A small-molecule ligand and the protein it binds are described below.
Small molecule (SMILES): O=c1c(O)c(-c2ccc(O)c(O)c2)oc2cc(O)c(O)c(O)c12

Binding-site contacts:
Ligand atom C2 contacts residue ASP169 of chain 7.A at 3.5 Å.
Ligand atom O23 contacts residue MET111 of chain 7.A at 3.5 Å (h-bond).
Ligand atom O19 contacts residue ALA53 of chain 7.A at 3.7 Å.
Ligand atom C7 contacts residue LEU168 of chain 7.A at 3.4 Å (hydrophobic).
Ligand atom O19 contacts residue ILE86 of chain 7.A at 3.8 Å.
Ligand atom O20 contacts residue MET111 of chain 7.A at 3.5 Å (h-bond).
Ligand atom C5 contacts residue LEU168 of chain 7.A at 3.4 Å (hydrophobic).
Ligand atom C10 contacts residue ILE32 of chain 7.A at 4.0 Å (hydrophobic).
Ligand atom C11 contacts residue ALA53 of chain 7.A at 4.0 Å (hydrophobic).
Ligand atom O20 contacts residue ILE86 of chain 7.A at 3.8 Å.
Ligand atom O20 contacts residue GLU109 of chain 7.A at 2.9 Å (salt-bridge).
Ligand atom C10 contacts residue VAL158 of chain 7.A at 3.8 Å (hydrophobic).
Ligand atom O22 contacts residue ASN114 of chain 7.A at 3.5 Å (h-bond).
Ligand atom O18 contacts residue ASP169 of chain 7.A at 2.7 Å (salt-bridge).
Ligand atom C13 contacts residue VAL158 of chain 7.A at 3.8 Å (hydrophobic).
Ligand atom O20 contacts residue ALA53 of chain 7.A at 3.7 Å.
Ligand atom C9 contacts residue ILE32 of chain 7.A at 3.9 Å (hydrophobic).
Ligand atom O23 contacts residue ASP112 of chain 7.A at 3.6 Å.
Ligand atom C12 contacts residue LEU168 of chain 7.A at 3.5 Å (hydrophobic).
Ligand atom C5 contacts residue MET108 of chain 7.A at 3.7 Å (hydrophobic).
Ligand atom O17 contacts residue ASP169 of chain 7.A at 3.7 Å.
Ligand atom O8 contacts residue LEU168 of chain 7.A at 3.9 Å.
Ligand atom C2 contacts residue VAL40 of chain 7.A at 4.0 Å (hydrophobic).
Ligand atom O19 contacts residue MET108 of chain 7.A at 3.7 Å.
Ligand atom C3 contacts residue ASP169 of chain 7.A at 3.4 Å.
Ligand atom O21 contacts residue LEU110 of chain 7.A at 3.5 Å.
Ligand atom O19 contacts residue GLU109 of chain 7.A at 3.9 Å.
Ligand atom C14 contacts residue VAL158 of chain 7.A at 4.0 Å (hydrophobic).
Ligand atom O21 contacts residue MET111 of chain 7.A at 2.7 Å (h-bond).
Ligand atom C3 contacts residue LYS55 of chain 7.A at 3.9 Å.
Ligand atom O17 contacts residue GLU73 of chain 7.A at 3.5 Å (salt-bridge).
Ligand atom O20 contacts residue LEU110 of chain 7.A at 3.8 Å.
Ligand atom C1 contacts residue VAL40 of chain 7.A at 3.7 Å (hydrophobic).
Ligand atom C6 contacts residue LEU168 of chain 7.A at 3.5 Å (hydrophobic).
Ligand atom O18 contacts residue LYS55 of chain 7.A at 2.8 Å (salt-bridge).
Ligand atom C4 contacts residue MET108 of chain 7.A at 3.9 Å (hydrophobic).
Ligand atom O19 contacts residue LEU168 of chain 7.A at 3.7 Å.
Ligand atom O17 contacts residue MET108 of chain 7.A at 3.3 Å (h-bond).
Ligand atom O23 contacts residue ALA113 of chain 7.A at 3.4 Å.
Ligand atom O18 contacts residue GLU73 of chain 7.A at 3.2 Å (salt-bridge).

Sequence of chain 7.A:
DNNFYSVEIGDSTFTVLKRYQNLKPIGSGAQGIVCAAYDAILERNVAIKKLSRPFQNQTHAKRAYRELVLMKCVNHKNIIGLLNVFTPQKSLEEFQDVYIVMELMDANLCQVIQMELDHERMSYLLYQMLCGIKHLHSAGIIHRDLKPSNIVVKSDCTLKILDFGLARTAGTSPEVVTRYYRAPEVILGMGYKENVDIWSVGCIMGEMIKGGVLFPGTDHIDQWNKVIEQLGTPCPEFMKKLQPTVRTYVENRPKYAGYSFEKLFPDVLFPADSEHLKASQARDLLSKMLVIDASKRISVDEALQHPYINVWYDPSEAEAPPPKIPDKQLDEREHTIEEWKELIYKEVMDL